Sequence of chain 1.A:
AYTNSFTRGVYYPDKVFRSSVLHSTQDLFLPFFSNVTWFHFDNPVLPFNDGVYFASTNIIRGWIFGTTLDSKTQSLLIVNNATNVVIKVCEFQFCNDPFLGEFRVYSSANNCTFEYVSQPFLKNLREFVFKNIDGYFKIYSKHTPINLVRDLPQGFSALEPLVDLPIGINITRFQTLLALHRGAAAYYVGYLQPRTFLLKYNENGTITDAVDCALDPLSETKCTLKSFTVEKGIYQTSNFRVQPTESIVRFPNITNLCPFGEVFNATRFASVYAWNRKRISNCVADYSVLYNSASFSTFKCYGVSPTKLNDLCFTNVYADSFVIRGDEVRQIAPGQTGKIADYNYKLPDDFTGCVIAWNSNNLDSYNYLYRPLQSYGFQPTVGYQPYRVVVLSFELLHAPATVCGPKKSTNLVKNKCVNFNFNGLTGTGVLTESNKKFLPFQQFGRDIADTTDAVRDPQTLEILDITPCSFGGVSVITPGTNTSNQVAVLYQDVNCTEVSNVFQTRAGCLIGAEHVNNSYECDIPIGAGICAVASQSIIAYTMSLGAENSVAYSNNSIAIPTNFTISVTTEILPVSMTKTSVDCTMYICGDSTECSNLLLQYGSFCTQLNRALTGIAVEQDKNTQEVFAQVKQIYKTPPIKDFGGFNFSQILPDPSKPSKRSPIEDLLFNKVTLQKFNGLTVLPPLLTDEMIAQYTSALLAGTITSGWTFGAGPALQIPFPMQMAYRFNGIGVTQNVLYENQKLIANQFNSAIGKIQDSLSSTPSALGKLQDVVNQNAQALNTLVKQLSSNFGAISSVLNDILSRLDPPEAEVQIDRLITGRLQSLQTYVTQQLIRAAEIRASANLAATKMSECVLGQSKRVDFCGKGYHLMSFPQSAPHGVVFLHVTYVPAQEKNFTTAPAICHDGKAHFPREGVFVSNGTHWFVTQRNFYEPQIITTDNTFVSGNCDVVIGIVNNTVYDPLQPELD

Sequence of chain 1.C:
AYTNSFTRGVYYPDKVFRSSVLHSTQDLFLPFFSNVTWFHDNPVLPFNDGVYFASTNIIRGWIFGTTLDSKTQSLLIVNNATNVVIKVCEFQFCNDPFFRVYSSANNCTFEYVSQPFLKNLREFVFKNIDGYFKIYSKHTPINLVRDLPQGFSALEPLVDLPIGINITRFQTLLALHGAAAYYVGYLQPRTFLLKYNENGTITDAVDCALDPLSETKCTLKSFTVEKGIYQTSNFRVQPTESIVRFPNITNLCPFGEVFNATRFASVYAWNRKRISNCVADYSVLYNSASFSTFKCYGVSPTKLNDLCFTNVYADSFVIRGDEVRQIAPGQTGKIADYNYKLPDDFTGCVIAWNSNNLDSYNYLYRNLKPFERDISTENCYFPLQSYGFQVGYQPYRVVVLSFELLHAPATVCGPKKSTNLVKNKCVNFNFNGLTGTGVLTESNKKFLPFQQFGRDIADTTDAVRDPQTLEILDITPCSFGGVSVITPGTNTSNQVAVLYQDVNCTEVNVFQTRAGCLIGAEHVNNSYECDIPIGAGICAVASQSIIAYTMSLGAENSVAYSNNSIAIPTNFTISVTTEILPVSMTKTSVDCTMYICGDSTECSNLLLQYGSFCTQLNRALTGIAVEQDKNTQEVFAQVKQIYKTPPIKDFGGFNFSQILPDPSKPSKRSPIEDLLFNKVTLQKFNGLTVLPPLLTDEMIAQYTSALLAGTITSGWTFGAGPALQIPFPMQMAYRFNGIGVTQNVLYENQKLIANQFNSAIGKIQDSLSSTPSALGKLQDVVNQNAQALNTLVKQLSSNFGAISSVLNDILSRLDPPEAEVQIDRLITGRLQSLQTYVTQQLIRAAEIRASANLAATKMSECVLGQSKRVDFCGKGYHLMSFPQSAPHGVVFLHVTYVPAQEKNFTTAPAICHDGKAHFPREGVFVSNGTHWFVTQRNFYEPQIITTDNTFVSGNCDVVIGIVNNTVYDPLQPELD

The protein below binds the small molecule below.
Small molecule (SMILES): CC(=O)N[C@@H]1[C@@H](O)[C@H](O)[C@@H](CO)O[C@H]1O

Binding-site contacts:
Ligand atom C3 contacts residue ASN282 of chain 1.A at 3.3 Å.
Ligand atom C5 contacts residue ASN282 of chain 1.A at 3.7 Å.
Ligand atom O3 contacts residue ASN282 of chain 1.A at 2.9 Å (h-bond).
Ligand atom O3 contacts residue GLU281 of chain 1.A at 3.3 Å.
Ligand atom C2 contacts residue LYS558 of chain 1.C at 3.9 Å.
Ligand atom O6 contacts residue ASN280 of chain 1.A at 4.1 Å.
Ligand atom O6 contacts residue ASN282 of chain 1.A at 4.3 Å.
Ligand atom O7 contacts residue LYS558 of chain 1.C at 3.4 Å (salt-bridge).
Ligand atom C4 contacts residue ASN282 of chain 1.A at 4.1 Å.
Ligand atom C1 contacts residue ASN282 of chain 1.A at 1.4 Å.
Ligand atom C1 contacts residue LYS558 of chain 1.C at 4.1 Å.
Ligand atom C7 contacts residue LYS558 of chain 1.C at 4.3 Å.
Ligand atom O5 contacts residue ASN282 of chain 1.A at 2.4 Å (h-bond).
Ligand atom C2 contacts residue ASN282 of chain 1.A at 2.5 Å.
Ligand atom N2 contacts residue ASN282 of chain 1.A at 3.7 Å.
Ligand atom O6 contacts residue GLU281 of chain 1.A at 3.6 Å.